A small-molecule ligand and the protein it binds are described below.
Small molecule (SMILES): OC[C@H]1O[C@@H](O[C@@H]2[C@@H](O)[C@@H](O)O[C@H](CO)[C@H]2O)[C@H](O)[C@@H](O)[C@@H]1O

Sequence of chain 1.A:
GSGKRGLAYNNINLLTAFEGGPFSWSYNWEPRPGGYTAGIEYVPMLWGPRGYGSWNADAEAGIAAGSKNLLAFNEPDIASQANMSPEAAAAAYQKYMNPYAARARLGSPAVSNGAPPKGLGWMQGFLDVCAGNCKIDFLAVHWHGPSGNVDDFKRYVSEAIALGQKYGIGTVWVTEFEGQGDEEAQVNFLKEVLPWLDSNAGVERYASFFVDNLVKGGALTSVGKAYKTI

Binding-site contacts:
Ligand atom O6 contacts residue ASN10 of chain 1.A at 3.5 Å (h-bond).
Ligand atom C5 contacts residue TRP29 of chain 1.A at 3.6 Å (hydrophobic).
Ligand atom O2 contacts residue GLU176 of chain 1.A at 2.7 Å (salt-bridge).
Ligand atom C6 contacts residue PHE210 of chain 1.A at 3.9 Å (hydrophobic).
Ligand atom O2 contacts residue GLU75 of chain 1.A at 4.1 Å.
Ligand atom O1 contacts residue HIS144 of chain 1.A at 3.0 Å (h-bond).
Ligand atom O2 contacts residue ASN74 of chain 1.A at 3.0 Å (h-bond).
Ligand atom C1 contacts residue GLU176 of chain 1.A at 3.2 Å.
Ligand atom C3 contacts residue GLN81 of chain 1.A at 3.8 Å.
Ligand atom C3 contacts residue TRP29 of chain 1.A at 3.8 Å (hydrophobic).
Ligand atom C2 contacts residue GLN81 of chain 1.A at 4.0 Å.
Ligand atom O2 contacts residue TRP29 of chain 1.A at 4.0 Å.
Ligand atom C4 contacts residue ASN10 of chain 1.A at 4.1 Å.
Ligand atom O6 contacts residue PHE210 of chain 1.A at 3.8 Å.
Ligand atom C2 contacts residue ASN74 of chain 1.A at 4.0 Å.
Ligand atom O4 contacts residue TRP29 of chain 1.A at 3.6 Å.
Ligand atom C2 contacts residue GLU75 of chain 1.A at 3.9 Å.
Ligand atom O2 contacts residue GLN81 of chain 1.A at 2.8 Å (h-bond).
Ligand atom O1 contacts residue GLU176 of chain 1.A at 2.5 Å (salt-bridge).
Ligand atom C6 contacts residue ASN10 of chain 1.A at 3.8 Å.
Ligand atom O2 contacts residue TRP47 of chain 1.A at 3.0 Å (h-bond).
Ligand atom C1 contacts residue HIS144 of chain 1.A at 4.0 Å.
Ligand atom C6 contacts residue PHE209 of chain 1.A at 4.0 Å (hydrophobic).
Ligand atom C4 contacts residue GLN81 of chain 1.A at 3.8 Å.
Ligand atom O3 contacts residue ASN74 of chain 1.A at 4.1 Å.
Ligand atom O5 contacts residue GLU75 of chain 1.A at 4.0 Å.
Ligand atom O3 contacts residue TRP29 of chain 1.A at 4.1 Å.
Ligand atom C1 contacts residue GLU75 of chain 1.A at 3.5 Å.
Ligand atom O1 contacts residue PHE209 of chain 1.A at 3.6 Å.
Ligand atom O4 contacts residue ASN10 of chain 1.A at 3.0 Å (h-bond).
Ligand atom O2 contacts residue ASN74 of chain 1.A at 3.5 Å (h-bond).
Ligand atom O3 contacts residue GLN81 of chain 1.A at 3.3 Å (h-bond).
Ligand atom C2 contacts residue GLU176 of chain 1.A at 3.7 Å.
Ligand atom C4 contacts residue TRP29 of chain 1.A at 4.1 Å (hydrophobic).
Ligand atom C1 contacts residue GLN81 of chain 1.A at 4.1 Å.
Ligand atom C6 contacts residue TRP29 of chain 1.A at 3.8 Å (hydrophobic).
Ligand atom O2 contacts residue HIS142 of chain 1.A at 4.0 Å.
Ligand atom O3 contacts residue ARG50 of chain 1.A at 4.0 Å.
Ligand atom O3 contacts residue TRP47 of chain 1.A at 3.9 Å.
Ligand atom C2 contacts residue GLN81 of chain 1.A at 3.8 Å.